Binding-site contacts:
Ligand atom C6 contacts residue HIS84 of chain 1.A at 3.9 Å.
Ligand atom C1 contacts residue GLY215 of chain 1.A at 4.2 Å.
Ligand atom O5 contacts residue ASP212 of chain 1.A at 3.6 Å.
Ligand atom O6 contacts residue ASP212 of chain 1.A at 4.2 Å.
Ligand atom C6 contacts residue ALA220 of chain 1.A at 3.5 Å (hydrophobic).
Ligand atom C3 contacts residue ASP87 of chain 1.A at 3.5 Å.
Ligand atom C3 contacts residue GLY105 of chain 1.A at 4.2 Å.
Ligand atom O6 contacts residue ALA220 of chain 1.A at 3.7 Å.
Ligand atom C3 contacts residue ASN128 of chain 1.A at 3.6 Å.
Ligand atom O2 contacts residue ASN128 of chain 1.A at 3.5 Å (h-bond).
Ligand atom C4 contacts residue ALA86 of chain 1.A at 4.3 Å (hydrophobic).
Ligand atom O6 contacts residue GLN217 of chain 1.A at 4.0 Å.
Ligand atom C1 contacts residue SER214 of chain 1.A at 3.9 Å.
Ligand atom O6 contacts residue HIS84 of chain 1.A at 3.4 Å (h-bond).
Ligand atom O4 contacts residue THR210 of chain 1.A at 4.3 Å.
Ligand atom C5 contacts residue ASP212 of chain 1.A at 4.2 Å.
Ligand atom O4 contacts residue GLY104 of chain 1.A at 4.0 Å.
Ligand atom C4 contacts residue ASP212 of chain 1.A at 4.0 Å.
Ligand atom C6 contacts residue GLY211 of chain 1.A at 4.0 Å.
Ligand atom O4 contacts residue ASP212 of chain 1.A at 2.8 Å (salt-bridge).
Ligand atom O5 contacts residue GLY215 of chain 1.A at 3.4 Å.
Ligand atom O3 contacts residue GLY104 of chain 1.A at 3.6 Å.
Ligand atom C1 contacts residue ASP212 of chain 1.A at 4.2 Å.
Ligand atom O3 contacts residue GLY105 of chain 1.A at 2.9 Å (h-bond).
Ligand atom O3 contacts residue ASP87 of chain 1.A at 2.6 Å (salt-bridge).
Ligand atom C3 contacts residue PHE126 of chain 1.A at 3.2 Å (hydrophobic).
Ligand atom C5 contacts residue PHE126 of chain 1.A at 3.6 Å (hydrophobic).
Ligand atom O6 contacts residue GLY215 of chain 1.A at 3.4 Å.
Ligand atom O4 contacts residue GLY211 of chain 1.A at 3.3 Å.
Ligand atom C4 contacts residue ASP87 of chain 1.A at 3.5 Å.
Ligand atom C4 contacts residue PHE126 of chain 1.A at 3.5 Å (hydrophobic).
Ligand atom O4 contacts residue ALA86 of chain 1.A at 4.3 Å.
Ligand atom C6 contacts residue PHE126 of chain 1.A at 4.2 Å (hydrophobic).
Ligand atom O4 contacts residue ASP87 of chain 1.A at 2.8 Å (salt-bridge).
Ligand atom O1 contacts residue PHE126 of chain 1.A at 4.2 Å.
Ligand atom C2 contacts residue ASN128 of chain 1.A at 4.2 Å.
Ligand atom C2 contacts residue ASP212 of chain 1.A at 3.9 Å.
Ligand atom O3 contacts residue PHE126 of chain 1.A at 3.6 Å.
Ligand atom O3 contacts residue ASN128 of chain 1.A at 3.1 Å (h-bond).
Ligand atom C6 contacts residue ASP212 of chain 1.A at 4.0 Å.

The protein below binds the small molecule below.
Small molecule (SMILES): OC[C@H]1O[C@H](O)[C@H](O)[C@@H](O)[C@H]1O

Sequence of chain 1.A:
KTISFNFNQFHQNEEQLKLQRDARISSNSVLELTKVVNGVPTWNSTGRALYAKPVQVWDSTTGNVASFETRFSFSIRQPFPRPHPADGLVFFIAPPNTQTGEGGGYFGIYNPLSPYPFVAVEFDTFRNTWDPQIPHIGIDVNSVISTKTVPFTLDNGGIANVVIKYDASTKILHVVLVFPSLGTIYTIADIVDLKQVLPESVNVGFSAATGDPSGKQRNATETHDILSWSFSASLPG